This protein binds this small molecule.
Small molecule (SMILES): CC(=O)N[C@@H]1[C@@H](O)[C@H](O)[C@@H](CO)O[C@H]1O

Sequence of chain 1.C:
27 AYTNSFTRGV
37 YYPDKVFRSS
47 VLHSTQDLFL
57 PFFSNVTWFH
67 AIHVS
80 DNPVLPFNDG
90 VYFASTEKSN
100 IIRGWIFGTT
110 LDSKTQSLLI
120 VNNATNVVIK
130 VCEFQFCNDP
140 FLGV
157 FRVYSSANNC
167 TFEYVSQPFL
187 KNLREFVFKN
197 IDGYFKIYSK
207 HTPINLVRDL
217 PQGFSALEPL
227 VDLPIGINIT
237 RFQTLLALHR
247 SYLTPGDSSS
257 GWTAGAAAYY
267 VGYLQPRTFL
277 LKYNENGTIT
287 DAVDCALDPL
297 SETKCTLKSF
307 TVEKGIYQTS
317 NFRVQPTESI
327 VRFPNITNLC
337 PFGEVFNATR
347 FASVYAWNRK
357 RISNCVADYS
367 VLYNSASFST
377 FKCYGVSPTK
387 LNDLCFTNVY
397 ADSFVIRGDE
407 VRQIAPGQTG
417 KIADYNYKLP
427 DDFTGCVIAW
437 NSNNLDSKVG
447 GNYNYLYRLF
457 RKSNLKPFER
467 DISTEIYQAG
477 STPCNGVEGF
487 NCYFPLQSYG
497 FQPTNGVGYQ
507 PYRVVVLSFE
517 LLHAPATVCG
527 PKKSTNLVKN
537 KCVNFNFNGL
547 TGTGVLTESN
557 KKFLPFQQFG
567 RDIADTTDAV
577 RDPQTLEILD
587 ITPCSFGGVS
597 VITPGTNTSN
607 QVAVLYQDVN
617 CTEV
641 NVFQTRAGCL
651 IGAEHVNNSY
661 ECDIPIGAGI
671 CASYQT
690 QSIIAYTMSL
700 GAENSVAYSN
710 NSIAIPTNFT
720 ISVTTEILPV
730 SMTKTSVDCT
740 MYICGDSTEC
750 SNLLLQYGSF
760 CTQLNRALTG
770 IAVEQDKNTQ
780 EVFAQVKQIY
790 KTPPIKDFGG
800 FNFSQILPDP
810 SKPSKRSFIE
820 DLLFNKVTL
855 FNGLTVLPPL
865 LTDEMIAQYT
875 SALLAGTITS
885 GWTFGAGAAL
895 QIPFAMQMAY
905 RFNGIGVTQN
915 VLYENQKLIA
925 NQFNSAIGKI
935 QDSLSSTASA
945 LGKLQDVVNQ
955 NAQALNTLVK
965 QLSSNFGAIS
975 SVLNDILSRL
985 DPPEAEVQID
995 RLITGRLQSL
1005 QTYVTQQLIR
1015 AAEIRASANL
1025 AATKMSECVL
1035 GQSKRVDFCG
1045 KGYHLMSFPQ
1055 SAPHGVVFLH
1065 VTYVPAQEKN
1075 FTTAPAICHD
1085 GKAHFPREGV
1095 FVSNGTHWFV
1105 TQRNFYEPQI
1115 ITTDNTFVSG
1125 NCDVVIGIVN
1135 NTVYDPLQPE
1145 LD

Binding-site contacts:
Ligand atom C8 contacts residue ASN603 of chain 1.C at 4.3 Å.
Ligand atom N2 contacts residue ASN603 of chain 1.C at 2.9 Å (h-bond).
Ligand atom C7 contacts residue ASN603 of chain 1.C at 3.3 Å.
Ligand atom C1 contacts residue ASN603 of chain 1.C at 1.4 Å.
Ligand atom O7 contacts residue ASN603 of chain 1.C at 3.2 Å (h-bond).
Ligand atom C4 contacts residue ASN603 of chain 1.C at 4.2 Å.
Ligand atom C3 contacts residue ASN603 of chain 1.C at 3.8 Å.
Ligand atom C2 contacts residue ASN603 of chain 1.C at 2.5 Å.
Ligand atom C5 contacts residue ASN603 of chain 1.C at 3.7 Å.
Ligand atom O5 contacts residue ASN603 of chain 1.C at 2.3 Å (h-bond).